The protein below binds the small molecule below.
Small molecule (SMILES): CC(C)=CCC/C(C)=C/CC/C(C)=C/CO[P](=O)(O)OP(=O)(O)O

Binding-site contacts:
Ligand atom C11 contacts residue VAL50 of chain 1.B at 4.2 Å (hydrophobic).
Ligand atom C6 contacts residue PHE89 of chain 1.B at 3.3 Å (hydrophobic).
Ligand atom C8 contacts residue ILE141 of chain 1.B at 4.3 Å (hydrophobic).
Ligand atom C7 contacts residue ILE141 of chain 1.B at 4.1 Å (hydrophobic).
Ligand atom C14 contacts residue ARG51 of chain 1.B at 3.9 Å.
Ligand atom C14 contacts residue GLU96 of chain 1.B at 4.3 Å.
Ligand atom C10 contacts residue GLU96 of chain 1.B at 4.3 Å.
Ligand atom C15 contacts residue ARG51 of chain 1.B at 4.5 Å.
Ligand atom C14 contacts residue ALA47 of chain 1.B at 4.5 Å (hydrophobic).
Ligand atom C9 contacts residue ILE141 of chain 1.B at 3.9 Å (hydrophobic).
Ligand atom C13 contacts residue VAL50 of chain 1.B at 4.4 Å (hydrophobic).
Ligand atom C10 contacts residue LEU100 of chain 1.B at 4.2 Å (hydrophobic).
Ligand atom C12 contacts residue GLU96 of chain 1.B at 4.0 Å.
Ligand atom C9 contacts residue LEU100 of chain 1.B at 4.4 Å (hydrophobic).
Ligand atom C12 contacts residue VAL50 of chain 1.B at 4.5 Å (hydrophobic).
Ligand atom C10 contacts residue LEU93 of chain 1.B at 3.6 Å (hydrophobic).
Ligand atom C6 contacts residue ALA92 of chain 1.B at 3.8 Å (hydrophobic).
Ligand atom C9 contacts residue LEU139 of chain 1.B at 4.2 Å (hydrophobic).
Ligand atom C10 contacts residue LEU107 of chain 1.B at 4.1 Å (hydrophobic).
Ligand atom C10 contacts residue VAL97 of chain 1.B at 4.5 Å (hydrophobic).
Ligand atom C14 contacts residue VAL50 of chain 1.B at 3.8 Å (hydrophobic).
Ligand atom C13 contacts residue GLU96 of chain 1.B at 4.0 Å.
Ligand atom C6 contacts residue LEU93 of chain 1.B at 3.9 Å (hydrophobic).
Ligand atom C7 contacts residue ALA92 of chain 1.B at 4.3 Å (hydrophobic).
Ligand atom C12 contacts residue LEU100 of chain 1.B at 4.3 Å (hydrophobic).
Ligand atom C10 contacts residue ALA92 of chain 1.B at 4.1 Å (hydrophobic).
Ligand atom C15 contacts residue LEU100 of chain 1.B at 4.0 Å (hydrophobic).
Ligand atom C15 contacts residue GLU96 of chain 1.B at 3.5 Å.

Sequence of chain 1.B:
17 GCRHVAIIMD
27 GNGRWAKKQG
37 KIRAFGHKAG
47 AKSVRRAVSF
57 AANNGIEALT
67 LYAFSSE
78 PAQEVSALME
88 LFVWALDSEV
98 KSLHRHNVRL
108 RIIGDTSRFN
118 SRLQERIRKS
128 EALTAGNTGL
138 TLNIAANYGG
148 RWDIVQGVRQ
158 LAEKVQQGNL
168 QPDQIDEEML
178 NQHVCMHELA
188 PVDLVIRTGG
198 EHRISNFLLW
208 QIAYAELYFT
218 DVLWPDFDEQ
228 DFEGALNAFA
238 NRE